Binding-site contacts:
Ligand atom N38 contacts residue VAL84 of chain 1.A at 3.2 Å.
Ligand atom N5 contacts residue LEU171 of chain 1.A at 3.7 Å.
Ligand atom C29 contacts residue ASP182 of chain 1.A at 3.6 Å.
Ligand atom C41 contacts residue HIS162 of chain 1.A at 3.8 Å.
Ligand atom C8 contacts residue THR102 of chain 1.A at 3.5 Å.
Ligand atom C3 contacts residue ALA52 of chain 1.A at 3.7 Å (hydrophobic).
Ligand atom N15 contacts residue CYS105 of chain 1.A at 2.8 Å (h-bond).
Ligand atom C28 contacts residue ASP182 of chain 1.A at 3.7 Å.
Ligand atom C2 contacts residue GLU103 of chain 1.A at 3.3 Å.
Ligand atom C3 contacts residue LEU171 of chain 1.A at 3.6 Å (hydrophobic).
Ligand atom C30 contacts residue LEU75 of chain 1.A at 3.8 Å (hydrophobic).
Ligand atom C31 contacts residue LEU75 of chain 1.A at 3.6 Å (hydrophobic).
Ligand atom C37 contacts residue VAL84 of chain 1.A at 3.5 Å (hydrophobic).
Ligand atom O26 contacts residue ASP182 of chain 1.A at 3.0 Å (salt-bridge).
Ligand atom C20 contacts residue LYS54 of chain 1.A at 3.7 Å.
Ligand atom N1 contacts residue PHE104 of chain 1.A at 3.8 Å.
Ligand atom N15 contacts residue PHE104 of chain 1.A at 3.9 Å.
Ligand atom N5 contacts residue LEU26 of chain 1.A at 3.7 Å.
Ligand atom C11 contacts residue PHE183 of chain 1.A at 3.6 Å (hydrophobic).
Ligand atom O26 contacts residue CYS181 of chain 1.A at 3.1 Å.
Ligand atom C6 contacts residue CYS105 of chain 1.A at 3.7 Å (hydrophobic).
Ligand atom C11 contacts residue VAL34 of chain 1.A at 3.7 Å (hydrophobic).
Ligand atom C2 contacts residue LEU171 of chain 1.A at 3.6 Å (hydrophobic).
Ligand atom C6 contacts residue LEU171 of chain 1.A at 3.7 Å (hydrophobic).
Ligand atom N38 contacts residue ILE180 of chain 1.A at 3.7 Å.
Ligand atom C22 contacts residue VAL34 of chain 1.A at 3.8 Å (hydrophobic).
Ligand atom C4 contacts residue LEU171 of chain 1.A at 3.6 Å (hydrophobic).
Ligand atom C10 contacts residue VAL34 of chain 1.A at 3.5 Å (hydrophobic).
Ligand atom C6 contacts residue LEU26 of chain 1.A at 3.8 Å (hydrophobic).
Ligand atom C2 contacts residue CYS105 of chain 1.A at 3.8 Å (hydrophobic).
Ligand atom C19 contacts residue GLU71 of chain 1.A at 3.2 Å.
Ligand atom C21 contacts residue THR102 of chain 1.A at 3.8 Å.
Ligand atom C28 contacts residue GLU71 of chain 1.A at 3.2 Å.
Ligand atom N15 contacts residue LEU26 of chain 1.A at 3.9 Å.
Ligand atom C22 contacts residue LYS54 of chain 1.A at 3.7 Å.
Ligand atom C8 contacts residue ALA52 of chain 1.A at 3.8 Å (hydrophobic).
Ligand atom N1 contacts residue LEU171 of chain 1.A at 3.7 Å.
Ligand atom C20 contacts residue THR102 of chain 1.A at 3.6 Å.
Ligand atom N1 contacts residue CYS105 of chain 1.A at 3.0 Å (h-bond).
Ligand atom C2 contacts residue ALA52 of chain 1.A at 3.7 Å (hydrophobic).

Sequence of chain 1.A:
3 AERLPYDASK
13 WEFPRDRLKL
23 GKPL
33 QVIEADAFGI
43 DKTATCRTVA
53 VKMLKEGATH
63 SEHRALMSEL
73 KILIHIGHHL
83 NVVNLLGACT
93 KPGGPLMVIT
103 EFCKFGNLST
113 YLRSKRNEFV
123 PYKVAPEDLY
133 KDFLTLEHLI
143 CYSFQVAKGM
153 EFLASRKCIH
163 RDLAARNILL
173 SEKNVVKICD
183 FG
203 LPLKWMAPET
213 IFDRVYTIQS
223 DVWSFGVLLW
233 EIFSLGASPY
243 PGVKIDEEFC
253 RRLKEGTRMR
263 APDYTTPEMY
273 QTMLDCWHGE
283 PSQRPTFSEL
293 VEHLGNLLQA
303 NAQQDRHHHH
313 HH

The protein below binds the small molecule below.
Small molecule (SMILES): Cc1ccn(-c2ccc3c(c2)NCC3(C)C)c(=O)c1-c1ccc2nc(N)ncc2c1